This protein binds this small molecule.
Small molecule (SMILES): CC(=O)N[C@H]1[C@H](O[C@H]2[C@H](O)[C@@H](NC(C)=O)CO[C@@H]2CO[C@@H]2O[C@@H](C)[C@@H](O)[C@@H](O)[C@@H]2O)O[C@H](CO)[C@@H](O)[C@@H]1O

Binding-site contacts:
Ligand atom C8 contacts residue SER724 of chain 1.C at 3.9 Å.
Ligand atom C2 contacts residue SER724 of chain 1.C at 4.4 Å.
Ligand atom O2 contacts residue SER723 of chain 1.C at 3.9 Å.
Ligand atom C1 contacts residue ASN722 of chain 1.C at 1.4 Å.
Ligand atom O2 contacts residue SER724 of chain 1.C at 3.3 Å (h-bond).
Ligand atom C8 contacts residue GLN711 of chain 1.C at 3.5 Å.
Ligand atom O3 contacts residue ASN722 of chain 1.C at 4.2 Å.
Ligand atom C5 contacts residue ASN722 of chain 1.C at 3.2 Å.
Ligand atom O7 contacts residue GLN711 of chain 1.C at 4.4 Å.
Ligand atom C6 contacts residue SER723 of chain 1.C at 4.2 Å.
Ligand atom O3 contacts residue ASN722 of chain 1.C at 2.6 Å (h-bond).
Ligand atom C2 contacts residue SER723 of chain 1.C at 4.2 Å.
Ligand atom C2 contacts residue ASN722 of chain 1.C at 4.2 Å.
Ligand atom C7 contacts residue GLN711 of chain 1.C at 3.8 Å.
Ligand atom O5 contacts residue ASN722 of chain 1.C at 2.5 Å (h-bond).
Ligand atom C1 contacts residue LEU710 of chain 1.C at 3.9 Å (hydrophobic).
Ligand atom C2 contacts residue ASN722 of chain 1.C at 2.4 Å.
Ligand atom N2 contacts residue GLN711 of chain 1.C at 3.9 Å.
Ligand atom C3 contacts residue ASN722 of chain 1.C at 2.9 Å.
Ligand atom N2 contacts residue ASN722 of chain 1.C at 3.7 Å.
Ligand atom C4 contacts residue ASN722 of chain 1.C at 3.6 Å.
Ligand atom C6 contacts residue ASN722 of chain 1.C at 3.2 Å.
Ligand atom O6 contacts residue SER724 of chain 1.C at 4.5 Å.

Sequence of chain 1.C:
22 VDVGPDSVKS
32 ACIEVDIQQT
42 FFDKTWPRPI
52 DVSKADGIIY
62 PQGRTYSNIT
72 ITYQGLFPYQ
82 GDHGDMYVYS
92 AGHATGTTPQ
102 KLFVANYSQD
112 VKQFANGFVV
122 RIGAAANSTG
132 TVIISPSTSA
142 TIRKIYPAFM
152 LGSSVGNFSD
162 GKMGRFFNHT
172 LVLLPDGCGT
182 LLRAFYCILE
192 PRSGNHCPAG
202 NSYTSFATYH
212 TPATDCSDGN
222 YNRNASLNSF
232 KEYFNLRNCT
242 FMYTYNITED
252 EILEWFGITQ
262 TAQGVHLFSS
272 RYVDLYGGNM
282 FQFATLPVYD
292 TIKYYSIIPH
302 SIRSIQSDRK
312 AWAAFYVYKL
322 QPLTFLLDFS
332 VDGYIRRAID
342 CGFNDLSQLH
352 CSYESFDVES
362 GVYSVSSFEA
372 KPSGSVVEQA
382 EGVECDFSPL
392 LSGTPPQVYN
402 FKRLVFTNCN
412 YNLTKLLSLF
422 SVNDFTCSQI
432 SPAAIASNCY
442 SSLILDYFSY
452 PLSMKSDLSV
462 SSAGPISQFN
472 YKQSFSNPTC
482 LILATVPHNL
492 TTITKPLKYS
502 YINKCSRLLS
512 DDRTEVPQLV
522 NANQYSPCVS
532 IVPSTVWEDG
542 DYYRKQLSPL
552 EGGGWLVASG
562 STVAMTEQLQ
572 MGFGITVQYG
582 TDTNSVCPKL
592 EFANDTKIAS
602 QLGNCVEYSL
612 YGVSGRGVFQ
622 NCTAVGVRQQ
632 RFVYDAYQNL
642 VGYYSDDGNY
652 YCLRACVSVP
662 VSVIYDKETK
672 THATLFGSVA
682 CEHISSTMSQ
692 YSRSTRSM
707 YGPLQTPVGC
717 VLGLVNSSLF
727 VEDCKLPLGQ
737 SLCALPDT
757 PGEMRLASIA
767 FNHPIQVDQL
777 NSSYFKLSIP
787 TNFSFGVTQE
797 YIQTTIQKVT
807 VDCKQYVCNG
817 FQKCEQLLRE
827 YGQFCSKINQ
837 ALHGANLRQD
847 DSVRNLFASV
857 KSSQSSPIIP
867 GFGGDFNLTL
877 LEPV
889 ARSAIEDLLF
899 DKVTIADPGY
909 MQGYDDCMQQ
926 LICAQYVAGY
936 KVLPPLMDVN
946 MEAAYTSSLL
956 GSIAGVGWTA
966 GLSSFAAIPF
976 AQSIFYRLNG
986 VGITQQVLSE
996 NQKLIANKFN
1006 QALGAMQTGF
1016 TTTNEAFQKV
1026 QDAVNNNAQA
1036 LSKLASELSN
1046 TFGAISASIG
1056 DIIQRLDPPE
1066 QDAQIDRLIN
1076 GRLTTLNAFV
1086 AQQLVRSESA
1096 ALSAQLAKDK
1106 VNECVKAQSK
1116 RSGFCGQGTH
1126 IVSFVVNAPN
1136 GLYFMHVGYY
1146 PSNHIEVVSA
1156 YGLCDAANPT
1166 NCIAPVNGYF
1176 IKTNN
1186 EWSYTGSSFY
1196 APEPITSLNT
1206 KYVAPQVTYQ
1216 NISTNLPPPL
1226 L